Binding-site contacts:
Ligand atom C7 contacts residue ASN616 of chain 1.C at 2.9 Å.
Ligand atom N2 contacts residue ASN616 of chain 1.C at 2.9 Å (h-bond).
Ligand atom O6 contacts residue THR618 of chain 1.C at 3.8 Å.
Ligand atom O5 contacts residue ASN616 of chain 1.C at 2.2 Å (h-bond).
Ligand atom C4 contacts residue ASN616 of chain 1.C at 4.0 Å.
Ligand atom C5 contacts residue ASN616 of chain 1.C at 3.5 Å.
Ligand atom C2 contacts residue ASN616 of chain 1.C at 2.3 Å.
Ligand atom O7 contacts residue ASN616 of chain 1.C at 2.4 Å (h-bond).
Ligand atom C1 contacts residue ASN616 of chain 1.C at 1.4 Å.
Ligand atom C3 contacts residue ASN616 of chain 1.C at 3.7 Å.
Ligand atom C8 contacts residue ASN616 of chain 1.C at 4.3 Å.

Sequence of chain 1.C:
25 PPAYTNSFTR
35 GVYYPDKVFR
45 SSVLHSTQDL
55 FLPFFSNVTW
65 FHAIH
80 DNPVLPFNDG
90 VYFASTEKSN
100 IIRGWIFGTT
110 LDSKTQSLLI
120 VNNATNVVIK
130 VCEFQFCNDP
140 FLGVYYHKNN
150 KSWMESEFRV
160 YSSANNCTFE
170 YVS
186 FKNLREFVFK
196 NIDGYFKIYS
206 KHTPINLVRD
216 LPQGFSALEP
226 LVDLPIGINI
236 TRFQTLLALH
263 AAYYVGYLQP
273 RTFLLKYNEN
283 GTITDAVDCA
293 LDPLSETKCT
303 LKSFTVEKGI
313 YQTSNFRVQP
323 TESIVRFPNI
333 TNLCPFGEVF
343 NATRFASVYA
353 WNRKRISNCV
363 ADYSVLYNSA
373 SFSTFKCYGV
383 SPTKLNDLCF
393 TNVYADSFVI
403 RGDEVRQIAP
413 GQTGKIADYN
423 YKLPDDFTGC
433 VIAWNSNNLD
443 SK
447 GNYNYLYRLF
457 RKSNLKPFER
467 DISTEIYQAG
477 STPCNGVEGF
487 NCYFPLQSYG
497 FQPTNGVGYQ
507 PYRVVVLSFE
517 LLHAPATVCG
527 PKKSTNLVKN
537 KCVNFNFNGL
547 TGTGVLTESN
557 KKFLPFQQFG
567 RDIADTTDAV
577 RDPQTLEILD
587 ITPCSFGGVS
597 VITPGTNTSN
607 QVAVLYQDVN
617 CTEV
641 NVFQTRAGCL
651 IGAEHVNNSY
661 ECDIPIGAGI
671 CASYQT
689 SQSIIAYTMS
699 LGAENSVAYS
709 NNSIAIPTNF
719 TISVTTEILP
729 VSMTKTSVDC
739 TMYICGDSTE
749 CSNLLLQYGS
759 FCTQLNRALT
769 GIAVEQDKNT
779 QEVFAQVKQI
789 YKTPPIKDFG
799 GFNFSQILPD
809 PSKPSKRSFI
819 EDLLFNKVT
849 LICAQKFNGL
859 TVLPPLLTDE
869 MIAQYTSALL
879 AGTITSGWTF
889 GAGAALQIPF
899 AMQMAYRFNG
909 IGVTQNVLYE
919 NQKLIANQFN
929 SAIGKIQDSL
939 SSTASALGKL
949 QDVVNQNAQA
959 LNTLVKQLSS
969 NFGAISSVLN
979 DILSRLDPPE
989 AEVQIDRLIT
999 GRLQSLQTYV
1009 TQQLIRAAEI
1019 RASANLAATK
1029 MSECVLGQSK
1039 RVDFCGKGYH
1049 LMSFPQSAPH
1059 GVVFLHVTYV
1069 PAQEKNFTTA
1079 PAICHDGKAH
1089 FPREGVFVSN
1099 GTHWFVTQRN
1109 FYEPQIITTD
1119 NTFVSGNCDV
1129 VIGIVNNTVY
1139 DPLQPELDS

This small molecule binds to this protein.
Small molecule (SMILES): CC(=O)N[C@@H]1[C@@H](O)[C@H](O)[C@@H](CO)O[C@H]1O